Sequence of chain 1.A:
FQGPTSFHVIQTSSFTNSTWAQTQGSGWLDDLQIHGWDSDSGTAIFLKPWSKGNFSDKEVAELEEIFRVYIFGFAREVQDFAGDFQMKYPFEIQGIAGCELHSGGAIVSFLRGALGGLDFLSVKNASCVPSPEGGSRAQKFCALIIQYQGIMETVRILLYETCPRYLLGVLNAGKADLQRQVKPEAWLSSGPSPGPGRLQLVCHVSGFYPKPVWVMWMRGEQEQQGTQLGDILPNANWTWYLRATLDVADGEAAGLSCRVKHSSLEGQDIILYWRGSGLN

Binding-site contacts:
Ligand atom O5 contacts residue TRP22 of chain 1.A at 3.7 Å.
Ligand atom O5 contacts residue THR18 of chain 1.A at 3.6 Å.
Ligand atom C1 contacts residue TRP22 of chain 1.A at 4.0 Å (hydrophobic).
Ligand atom C3 contacts residue THR18 of chain 1.A at 4.2 Å.
Ligand atom C3 contacts residue ASN19 of chain 1.A at 3.8 Å.
Ligand atom C1 contacts residue THR18 of chain 1.A at 4.5 Å.
Ligand atom C7 contacts residue ASN19 of chain 1.A at 3.3 Å.
Ligand atom C5 contacts residue TRP22 of chain 1.A at 4.3 Å (hydrophobic).
Ligand atom C1 contacts residue ASN19 of chain 1.A at 1.4 Å.
Ligand atom C6 contacts residue TRP22 of chain 1.A at 4.0 Å (hydrophobic).
Ligand atom C6 contacts residue THR18 of chain 1.A at 3.4 Å.
Ligand atom O7 contacts residue ASN19 of chain 1.A at 3.3 Å (h-bond).
Ligand atom C6 contacts residue TRP22 of chain 1.A at 3.6 Å (hydrophobic).
Ligand atom C8 contacts residue TRP22 of chain 1.A at 3.8 Å (hydrophobic).
Ligand atom N2 contacts residue THR21 of chain 1.A at 4.2 Å.
Ligand atom C5 contacts residue TRP22 of chain 1.A at 3.8 Å (hydrophobic).
Ligand atom C5 contacts residue THR18 of chain 1.A at 3.5 Å.
Ligand atom O6 contacts residue TRP22 of chain 1.A at 4.4 Å.
Ligand atom O5 contacts residue TRP22 of chain 1.A at 4.1 Å.
Ligand atom C5 contacts residue ASN19 of chain 1.A at 3.6 Å.
Ligand atom O5 contacts residue ASN19 of chain 1.A at 2.3 Å (h-bond).
Ligand atom C1 contacts residue THR21 of chain 1.A at 4.4 Å.
Ligand atom C4 contacts residue THR18 of chain 1.A at 4.2 Å.
Ligand atom C8 contacts residue ASN19 of chain 1.A at 4.5 Å.
Ligand atom O6 contacts residue THR18 of chain 1.A at 3.8 Å.
Ligand atom C2 contacts residue ASN19 of chain 1.A at 2.4 Å.
Ligand atom C4 contacts residue ASN19 of chain 1.A at 4.2 Å.
Ligand atom C6 contacts residue THR18 of chain 1.A at 4.3 Å.
Ligand atom N2 contacts residue ASN19 of chain 1.A at 2.9 Å (h-bond).

This small molecule binds to this protein.
Small molecule (SMILES): CC(=O)N[C@H]1[C@H](O[C@H]2[C@H](O[C@@H]3O[C@@H](C)[C@@H](O)[C@@H](O)[C@@H]3O)[C@@H](NC(C)=O)CO[C@@H]2CO[C@@H]2O[C@@H](C)[C@@H](O)[C@@H](O)[C@@H]2O)O[C@H](CO)[C@@H](O)[C@@H]1O